Sequence of chain 1.A:
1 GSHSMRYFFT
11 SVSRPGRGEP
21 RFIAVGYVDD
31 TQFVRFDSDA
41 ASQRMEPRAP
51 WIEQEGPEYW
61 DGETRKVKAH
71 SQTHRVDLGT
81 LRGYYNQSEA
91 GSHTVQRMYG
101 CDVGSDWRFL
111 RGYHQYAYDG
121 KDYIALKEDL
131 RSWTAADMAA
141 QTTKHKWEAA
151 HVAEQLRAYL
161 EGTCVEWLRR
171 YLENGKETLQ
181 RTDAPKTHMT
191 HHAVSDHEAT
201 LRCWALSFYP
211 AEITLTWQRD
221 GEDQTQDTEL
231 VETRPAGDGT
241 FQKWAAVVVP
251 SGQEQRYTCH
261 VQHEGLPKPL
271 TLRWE

The small molecule below binds the protein below.
Small molecule (SMILES): CC(C)C[C@H](NC(=O)[C@H](CC(C)C)NC(=O)[C@@H](NC(=O)[C@H](CC(C)C)NC(=O)[C@H](CCC(N)=O)NC(=O)[C@H](CC1=NC=NC1)NC(=O)[C@H](CO)NC(=O)[C@H](CC(C)C)NC(=O)[C@@H](N)CCCCN)C(C)C)C(=O)O

Binding-site contacts:
Ligand atom O contacts residue TYR159 of chain 1.A at 2.5 Å (h-bond).
Ligand atom CD contacts residue LEU156 of chain 1.A at 3.6 Å (hydrophobic).
Ligand atom N contacts residue ASP77 of chain 1.A at 3.1 Å (salt-bridge).
Ligand atom N contacts residue TYR171 of chain 1.A at 3.0 Å (h-bond).
Ligand atom CA contacts residue GLU63 of chain 1.A at 3.5 Å.
Ligand atom C contacts residue TRP147 of chain 1.A at 3.5 Å (hydrophobic).
Ligand atom CD2 contacts residue PHE9 of chain 1.A at 3.5 Å (hydrophobic).
Ligand atom O contacts residue LYS66 of chain 1.A at 2.9 Å (salt-bridge).
Ligand atom OE1 contacts residue LEU156 of chain 1.A at 3.2 Å.
Ligand atom N contacts residue TYR99 of chain 1.A at 3.1 Å (h-bond).
Ligand atom N contacts residue LYS66 of chain 1.A at 3.4 Å (salt-bridge).
Ligand atom O contacts residue HIS70 of chain 1.A at 3.2 Å (h-bond).
Ligand atom O contacts residue TYR84 of chain 1.A at 3.5 Å (h-bond).
Ligand atom C contacts residue LYS66 of chain 1.A at 3.5 Å.
Ligand atom CE contacts residue TRP167 of chain 1.A at 3.4 Å (hydrophobic).
Ligand atom CD2 contacts residue TRP147 of chain 1.A at 3.5 Å (hydrophobic).
Ligand atom CG contacts residue THR73 of chain 1.A at 3.5 Å.
Ligand atom CG contacts residue GLU63 of chain 1.A at 3.4 Å.
Ligand atom C contacts residue TYR7 of chain 1.A at 3.5 Å (hydrophobic).
Ligand atom CB contacts residue ASP77 of chain 1.A at 3.5 Å.
Ligand atom O contacts residue TYR7 of chain 1.A at 3.5 Å.
Ligand atom CD2 contacts residue TYR99 of chain 1.A at 3.2 Å (hydrophobic).
Ligand atom N contacts residue GLU63 of chain 1.A at 3.0 Å (salt-bridge).
Ligand atom CD contacts residue TRP167 of chain 1.A at 3.4 Å (hydrophobic).
Ligand atom N contacts residue TYR7 of chain 1.A at 3.1 Å (h-bond).
Ligand atom C contacts residue TYR159 of chain 1.A at 3.6 Å (hydrophobic).
Ligand atom CB contacts residue GLU63 of chain 1.A at 3.5 Å.
Ligand atom NE2 contacts residue GLN155 of chain 1.A at 3.3 Å.
Ligand atom CG contacts residue GLU63 of chain 1.A at 3.0 Å.
Ligand atom CD2 contacts residue THR73 of chain 1.A at 3.4 Å.
Ligand atom OE1 contacts residue GLN155 of chain 1.A at 3.2 Å (h-bond).
Ligand atom CA contacts residue TYR159 of chain 1.A at 3.6 Å (hydrophobic).
Ligand atom O contacts residue TRP147 of chain 1.A at 2.4 Å (h-bond).
Ligand atom O contacts residue TYR159 of chain 1.A at 3.6 Å.
Ligand atom CD2 contacts residue TYR7 of chain 1.A at 3.5 Å (hydrophobic).
Ligand atom CA contacts residue TYR7 of chain 1.A at 3.4 Å (hydrophobic).
Ligand atom CB contacts residue GLU63 of chain 1.A at 3.5 Å.
Ligand atom CG1 contacts residue TRP147 of chain 1.A at 3.5 Å (hydrophobic).
Ligand atom O contacts residue THR143 of chain 1.A at 2.7 Å (h-bond).
Ligand atom O contacts residue THR73 of chain 1.A at 3.1 Å.